Binding-site contacts:
Ligand atom C20 contacts residue GLU229 of chain 1.B at 3.8 Å.
Ligand atom C2 contacts residue CYS231 of chain 1.B at 3.8 Å (hydrophobic).
Ligand atom O14 contacts residue GLY228 of chain 1.B at 3.0 Å (h-bond).
Ligand atom O15 contacts residue GLY228 of chain 1.B at 4.0 Å.
Ligand atom C11 contacts residue TYR47 of chain 1.B at 3.6 Å (hydrophobic).
Ligand atom C11 contacts residue TRP50 of chain 1.B at 3.9 Å (hydrophobic).
Ligand atom C21 contacts residue GLU229 of chain 1.B at 3.6 Å.
Ligand atom N1 contacts residue ALA200 of chain 1.B at 2.9 Å (h-bond).
Ligand atom N7 contacts residue SER205 of chain 1.B at 3.2 Å (h-bond).
Ligand atom C2 contacts residue CYS201 of chain 1.B at 3.7 Å (hydrophobic).
Ligand atom C9 contacts residue LEU96 of chain 1.B at 3.9 Å (hydrophobic).
Ligand atom C9 contacts residue TRP227 of chain 1.B at 4.0 Å (hydrophobic).
Ligand atom N1 contacts residue CYS231 of chain 1.B at 3.8 Å.
Ligand atom C4 contacts residue CYS201 of chain 1.B at 3.9 Å (hydrophobic).
Ligand atom C9 contacts residue SER226 of chain 1.B at 3.8 Å.
Ligand atom N1 contacts residue GLY230 of chain 1.B at 2.7 Å (h-bond).
Ligand atom N7 contacts residue SER226 of chain 1.B at 3.1 Å (h-bond).
Ligand atom C5 contacts residue TRP227 of chain 1.B at 3.9 Å (hydrophobic).
Ligand atom C8 contacts residue SER226 of chain 1.B at 3.9 Å.
Ligand atom N6 contacts residue SER205 of chain 1.B at 2.9 Å (h-bond).
Ligand atom C14 contacts residue GLY228 of chain 1.B at 3.9 Å.
Ligand atom C16 contacts residue GLY228 of chain 1.B at 3.6 Å.
Ligand atom N7 contacts residue HIS43 of chain 1.B at 3.4 Å (h-bond).
Ligand atom C5 contacts residue SER226 of chain 1.B at 4.0 Å.
Ligand atom N1 contacts residue ASP199 of chain 1.B at 2.7 Å (salt-bridge).
Ligand atom C17 contacts residue GLY228 of chain 1.B at 4.0 Å.
Ligand atom N6 contacts residue SER226 of chain 1.B at 3.9 Å.
Ligand atom C10 contacts residue HIS43 of chain 1.B at 3.7 Å.
Ligand atom C21 contacts residue ILE179 of chain 1.B at 3.0 Å (hydrophobic).
Ligand atom C3 contacts residue ALA200 of chain 1.B at 3.8 Å (hydrophobic).
Ligand atom C10 contacts residue LEU96 of chain 1.B at 4.0 Å (hydrophobic).
Ligand atom C2 contacts residue ALA200 of chain 1.B at 3.2 Å (hydrophobic).
Ligand atom O14 contacts residue TRP227 of chain 1.B at 3.4 Å.
Ligand atom C22 contacts residue GLU229 of chain 1.B at 4.0 Å.
Ligand atom C14 contacts residue TRP227 of chain 1.B at 3.8 Å (hydrophobic).
Ligand atom C2 contacts residue GLY230 of chain 1.B at 3.0 Å.
Ligand atom N7 contacts residue TRP227 of chain 1.B at 4.0 Å.
Ligand atom C20 contacts residue ILE179 of chain 1.B at 3.4 Å (hydrophobic).
Ligand atom N8 contacts residue TRP227 of chain 1.B at 3.9 Å.
Ligand atom C5 contacts residue SER205 of chain 1.B at 3.7 Å.

Sequence of chain 1.B:
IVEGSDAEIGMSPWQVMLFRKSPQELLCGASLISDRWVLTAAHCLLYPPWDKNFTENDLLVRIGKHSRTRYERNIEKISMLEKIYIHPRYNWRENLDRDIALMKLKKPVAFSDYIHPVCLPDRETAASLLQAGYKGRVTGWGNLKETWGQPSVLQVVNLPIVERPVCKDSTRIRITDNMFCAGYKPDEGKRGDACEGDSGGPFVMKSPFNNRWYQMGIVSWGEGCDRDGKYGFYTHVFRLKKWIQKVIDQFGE

A protein and the small-molecule ligand that binds it are described below.
Small molecule (SMILES): NCCCCNNC(=O)[C@@H]1CCCN1C(=O)OCc1ccccc1